This small molecule binds to this protein.
Small molecule (SMILES): CC(=O)N[C@@H]1[C@@H](O)[C@H](O)[C@@H](CO)O[C@H]1O

Binding-site contacts:
Ligand atom C6 contacts residue PRO566 of chain 1.B at 4.4 Å (hydrophobic).
Ligand atom O4 contacts residue GLN567 of chain 1.B at 4.4 Å.
Ligand atom C4 contacts residue GLN567 of chain 1.B at 3.5 Å.
Ligand atom C1 contacts residue ASN318 of chain 1.B at 1.4 Å.
Ligand atom O6 contacts residue PRO566 of chain 1.B at 3.0 Å (h-bond).
Ligand atom C5 contacts residue ASN318 of chain 1.B at 3.7 Å.
Ligand atom O5 contacts residue GLN567 of chain 1.B at 3.4 Å (h-bond).
Ligand atom C4 contacts residue ASN318 of chain 1.B at 4.2 Å.
Ligand atom C5 contacts residue GLN567 of chain 1.B at 3.5 Å.
Ligand atom C7 contacts residue ASN318 of chain 1.B at 3.0 Å.
Ligand atom O6 contacts residue GLN567 of chain 1.B at 2.4 Å (h-bond).
Ligand atom N2 contacts residue ASN318 of chain 1.B at 2.8 Å (h-bond).
Ligand atom O6 contacts residue THR568 of chain 1.B at 4.5 Å.
Ligand atom O5 contacts residue ASN318 of chain 1.B at 2.4 Å (h-bond).
Ligand atom C1 contacts residue GLN567 of chain 1.B at 4.4 Å.
Ligand atom C6 contacts residue GLN567 of chain 1.B at 3.2 Å.
Ligand atom C3 contacts residue ASN318 of chain 1.B at 3.8 Å.
Ligand atom C8 contacts residue ASN318 of chain 1.B at 4.3 Å.
Ligand atom C2 contacts residue ASN318 of chain 1.B at 2.4 Å.
Ligand atom O7 contacts residue GLN567 of chain 1.B at 4.1 Å.
Ligand atom O7 contacts residue ASN318 of chain 1.B at 2.8 Å (h-bond).

Sequence of chain 1.B:
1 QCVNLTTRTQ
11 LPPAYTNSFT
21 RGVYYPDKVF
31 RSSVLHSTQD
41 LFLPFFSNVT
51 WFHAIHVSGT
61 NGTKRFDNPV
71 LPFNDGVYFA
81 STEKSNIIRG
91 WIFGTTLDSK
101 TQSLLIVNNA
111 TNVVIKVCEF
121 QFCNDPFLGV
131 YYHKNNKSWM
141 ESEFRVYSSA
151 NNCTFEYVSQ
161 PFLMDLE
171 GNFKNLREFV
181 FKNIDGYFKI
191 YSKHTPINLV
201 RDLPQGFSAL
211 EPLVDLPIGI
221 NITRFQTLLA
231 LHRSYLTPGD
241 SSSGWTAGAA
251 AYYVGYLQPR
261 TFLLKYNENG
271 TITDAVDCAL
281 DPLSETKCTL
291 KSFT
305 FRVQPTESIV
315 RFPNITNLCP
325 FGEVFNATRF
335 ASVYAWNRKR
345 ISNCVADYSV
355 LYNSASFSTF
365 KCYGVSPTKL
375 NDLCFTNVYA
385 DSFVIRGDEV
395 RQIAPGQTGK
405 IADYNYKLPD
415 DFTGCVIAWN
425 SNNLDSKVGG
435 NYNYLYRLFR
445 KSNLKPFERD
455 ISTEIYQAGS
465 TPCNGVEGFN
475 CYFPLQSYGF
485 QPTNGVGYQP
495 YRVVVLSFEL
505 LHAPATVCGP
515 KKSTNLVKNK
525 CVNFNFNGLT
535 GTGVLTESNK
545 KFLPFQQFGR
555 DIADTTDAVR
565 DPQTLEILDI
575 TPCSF